This protein binds this small molecule.
Small molecule (SMILES): COc1ccc2c(c1)C/C(=C\C1CCN(Cc3ccccc3)CC1)C2=O

Binding-site contacts:
Ligand atom CAF contacts residue GLY118 of chain 2.A at 3.9 Å.
Ligand atom CAM contacts residue PHE330 of chain 2.A at 3.9 Å (hydrophobic).
Ligand atom CAE contacts residue TRP84 of chain 2.A at 4.0 Å (hydrophobic).
Ligand atom OAC contacts residue TYR334 of chain 2.A at 4.0 Å.
Ligand atom CAW contacts residue TYR334 of chain 2.A at 4.1 Å (hydrophobic).
Ligand atom CAW contacts residue TYR121 of chain 2.A at 4.1 Å (hydrophobic).
Ligand atom CAP contacts residue TYR334 of chain 2.A at 3.7 Å (hydrophobic).
Ligand atom CAE contacts residue GLU199 of chain 2.A at 3.2 Å.
Ligand atom CAU contacts residue TYR334 of chain 2.A at 3.7 Å (hydrophobic).
Ligand atom CAD contacts residue TYR334 of chain 2.A at 4.0 Å (hydrophobic).
Ligand atom CAT contacts residue TYR334 of chain 2.A at 3.7 Å (hydrophobic).
Ligand atom CAX contacts residue TRP279 of chain 2.A at 4.0 Å (hydrophobic).
Ligand atom CAL contacts residue TYR121 of chain 2.A at 3.7 Å (hydrophobic).
Ligand atom CAM contacts residue PHE331 of chain 2.A at 3.7 Å (hydrophobic).
Ligand atom CAN contacts residue PHE330 of chain 2.A at 4.0 Å (hydrophobic).
Ligand atom CAO contacts residue PHE330 of chain 2.A at 3.5 Å (hydrophobic).
Ligand atom CAI contacts residue HIS440 of chain 2.A at 3.9 Å.
Ligand atom CAQ contacts residue PHE330 of chain 2.A at 3.9 Å (hydrophobic).
Ligand atom CAP contacts residue TYR121 of chain 2.A at 3.6 Å (hydrophobic).
Ligand atom CAV contacts residue TRP84 of chain 2.A at 3.8 Å (hydrophobic).
Ligand atom CAI contacts residue TRP84 of chain 2.A at 4.1 Å (hydrophobic).
Ligand atom OAR contacts residue TYR70 of chain 2.A at 3.8 Å.
Ligand atom CAG contacts residue HIS440 of chain 2.A at 3.8 Å.
Ligand atom OAR contacts residue TRP279 of chain 2.A at 3.8 Å.
Ligand atom CAG contacts residue GLY441 of chain 2.A at 4.0 Å.
Ligand atom OAC contacts residue PHE331 of chain 2.A at 3.4 Å.
Ligand atom CAF contacts residue GLY117 of chain 2.A at 4.2 Å.
Ligand atom CAZ contacts residue TYR334 of chain 2.A at 4.0 Å (hydrophobic).
Ligand atom CAA contacts residue TRP279 of chain 2.A at 3.5 Å (hydrophobic).
Ligand atom CAH contacts residue TRP84 of chain 2.A at 3.8 Å (hydrophobic).
Ligand atom CAD contacts residue PHE331 of chain 2.A at 3.9 Å (hydrophobic).
Ligand atom CBA contacts residue TYR334 of chain 2.A at 4.2 Å (hydrophobic).
Ligand atom CAT contacts residue TYR121 of chain 2.A at 4.2 Å (hydrophobic).
Ligand atom CAF contacts residue TRP84 of chain 2.A at 3.9 Å (hydrophobic).
Ligand atom CBA contacts residue PHE330 of chain 2.A at 3.7 Å (hydrophobic).
Ligand atom CAG contacts residue TRP84 of chain 2.A at 4.1 Å (hydrophobic).
Ligand atom CAY contacts residue TRP279 of chain 2.A at 4.0 Å (hydrophobic).
Ligand atom CAD contacts residue PHE330 of chain 2.A at 4.1 Å (hydrophobic).
Ligand atom CAG contacts residue GLU199 of chain 2.A at 3.6 Å.
Ligand atom CAQ contacts residue TRP84 of chain 2.A at 3.7 Å (hydrophobic).

Sequence of chain 2.A:
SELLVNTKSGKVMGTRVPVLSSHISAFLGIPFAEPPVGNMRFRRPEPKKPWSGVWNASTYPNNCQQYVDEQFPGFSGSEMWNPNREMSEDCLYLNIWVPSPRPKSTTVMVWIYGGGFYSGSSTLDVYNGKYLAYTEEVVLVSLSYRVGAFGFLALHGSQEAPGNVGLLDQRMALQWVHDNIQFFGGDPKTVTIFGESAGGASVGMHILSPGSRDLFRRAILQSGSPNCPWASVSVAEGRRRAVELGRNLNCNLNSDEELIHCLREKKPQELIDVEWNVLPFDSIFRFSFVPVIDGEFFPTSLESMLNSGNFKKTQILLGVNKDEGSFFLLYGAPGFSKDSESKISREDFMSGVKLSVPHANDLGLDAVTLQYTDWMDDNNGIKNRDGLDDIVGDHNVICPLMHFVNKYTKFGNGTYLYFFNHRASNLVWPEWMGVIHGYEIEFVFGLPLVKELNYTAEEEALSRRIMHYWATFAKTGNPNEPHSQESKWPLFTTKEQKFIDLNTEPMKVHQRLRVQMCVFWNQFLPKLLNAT